Sequence of chain 1.D:
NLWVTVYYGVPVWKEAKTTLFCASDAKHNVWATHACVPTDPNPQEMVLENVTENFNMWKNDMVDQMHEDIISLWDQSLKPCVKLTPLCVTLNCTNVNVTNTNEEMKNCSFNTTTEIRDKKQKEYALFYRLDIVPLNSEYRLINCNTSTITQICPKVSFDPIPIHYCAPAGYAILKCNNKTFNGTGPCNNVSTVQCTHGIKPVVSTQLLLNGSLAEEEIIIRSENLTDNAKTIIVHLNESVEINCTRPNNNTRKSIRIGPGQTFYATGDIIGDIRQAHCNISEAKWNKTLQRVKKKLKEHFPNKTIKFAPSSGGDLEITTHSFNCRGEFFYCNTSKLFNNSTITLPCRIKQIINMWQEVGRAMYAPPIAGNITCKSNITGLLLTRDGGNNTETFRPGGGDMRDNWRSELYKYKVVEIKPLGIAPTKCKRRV

Sequence of chain 1.F:
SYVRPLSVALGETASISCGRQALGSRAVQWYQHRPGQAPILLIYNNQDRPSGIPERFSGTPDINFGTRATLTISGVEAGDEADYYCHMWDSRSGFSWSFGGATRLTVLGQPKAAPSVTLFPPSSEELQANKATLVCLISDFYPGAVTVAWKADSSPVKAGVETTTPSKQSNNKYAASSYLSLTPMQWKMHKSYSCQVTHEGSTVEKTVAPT

This small molecule binds to this protein.
Small molecule (SMILES): CC(=O)N[C@H]1[C@H](O[C@H]2[C@H](O)[C@@H](NC(C)=O)CO[C@@H]2CO)O[C@H](CO)[C@@H](O[C@@H]2O[C@H](CO)[C@@H](O)[C@H](O[C@H]3O[C@H](CO)[C@@H](O)[C@H](O)[C@@H]3O)[C@@H]2O)[C@@H]1O

Binding-site contacts:
Ligand atom C1 contacts residue LEU137 of chain 1.D at 4.4 Å (hydrophobic).
Ligand atom O6 contacts residue ASN118 of chain 1.D at 4.2 Å.
Ligand atom C3 contacts residue TYR135 of chain 1.D at 3.7 Å (hydrophobic).
Ligand atom C1 contacts residue ASN118 of chain 1.D at 1.4 Å.
Ligand atom O7 contacts residue VAL102 of chain 1.D at 4.5 Å.
Ligand atom C5 contacts residue TYR135 of chain 1.D at 3.6 Å (hydrophobic).
Ligand atom O7 contacts residue TYR135 of chain 1.D at 3.3 Å.
Ligand atom C3 contacts residue ASN118 of chain 1.D at 3.8 Å.
Ligand atom C7 contacts residue TYR135 of chain 1.D at 4.4 Å (hydrophobic).
Ligand atom C2 contacts residue TYR135 of chain 1.D at 4.0 Å (hydrophobic).
Ligand atom C7 contacts residue ASP282 of chain 1.D at 4.4 Å.
Ligand atom C2 contacts residue ASN118 of chain 1.D at 2.5 Å.
Ligand atom C1 contacts residue TYR135 of chain 1.D at 3.5 Å (hydrophobic).
Ligand atom O4 contacts residue TYR135 of chain 1.D at 3.7 Å.
Ligand atom C5 contacts residue ASN118 of chain 1.D at 3.6 Å.
Ligand atom N2 contacts residue ASN118 of chain 1.D at 2.9 Å (h-bond).
Ligand atom O6 contacts residue SER120 of chain 1.D at 3.6 Å (h-bond).
Ligand atom O3 contacts residue TYR135 of chain 1.D at 4.3 Å.
Ligand atom C8 contacts residue LEU137 of chain 1.D at 3.8 Å (hydrophobic).
Ligand atom O6 contacts residue TYR135 of chain 1.D at 4.2 Å.
Ligand atom N2 contacts residue TYR135 of chain 1.D at 4.2 Å.
Ligand atom C8 contacts residue ASP282 of chain 1.D at 3.5 Å.
Ligand atom C8 contacts residue VAL102 of chain 1.D at 4.0 Å (hydrophobic).
Ligand atom O5 contacts residue TYR135 of chain 1.D at 3.9 Å.
Ligand atom N2 contacts residue LEU137 of chain 1.D at 4.3 Å.
Ligand atom C6 contacts residue TYR135 of chain 1.D at 4.2 Å (hydrophobic).
Ligand atom C8 contacts residue ARG95 of chain 1.F at 3.9 Å.
Ligand atom C4 contacts residue TYR135 of chain 1.D at 4.1 Å (hydrophobic).
Ligand atom C7 contacts residue ASN118 of chain 1.D at 3.4 Å.
Ligand atom O7 contacts residue ASN118 of chain 1.D at 3.5 Å (h-bond).
Ligand atom C4 contacts residue ASN118 of chain 1.D at 4.2 Å.
Ligand atom O5 contacts residue ASN118 of chain 1.D at 2.4 Å (h-bond).